Sequence of chain 2.C:
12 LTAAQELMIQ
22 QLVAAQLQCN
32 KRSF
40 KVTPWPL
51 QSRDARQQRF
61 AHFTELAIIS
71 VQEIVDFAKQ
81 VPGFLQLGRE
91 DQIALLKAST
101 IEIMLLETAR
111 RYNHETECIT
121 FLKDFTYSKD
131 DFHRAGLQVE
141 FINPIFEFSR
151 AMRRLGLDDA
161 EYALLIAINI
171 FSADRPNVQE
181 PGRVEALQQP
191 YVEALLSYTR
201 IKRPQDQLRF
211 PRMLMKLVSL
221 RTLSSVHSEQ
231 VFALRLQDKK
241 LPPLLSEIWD

Binding-site contacts:
Ligand atom C3 contacts residue PHE63 of chain 2.C at 3.9 Å (hydrophobic).
Ligand atom C5 contacts residue THR108 of chain 2.C at 3.9 Å.
Ligand atom O2 contacts residue ALA67 of chain 2.C at 3.5 Å.
Ligand atom O1 contacts residue 44B1 of chain 2.J at 2.2 Å (h-bond).
Ligand atom O2 contacts residue LEU66 of chain 2.C at 3.3 Å (h-bond).
Ligand atom C3 contacts residue 44B1 of chain 2.J at 3.7 Å.
Ligand atom C1 contacts residue TYR127 of chain 2.C at 4.3 Å (hydrophobic).
Ligand atom C6 contacts residue TYR127 of chain 2.C at 4.5 Å (hydrophobic).
Ligand atom S1 contacts residue ALA67 of chain 2.C at 4.3 Å.
Ligand atom C3 contacts residue LEU66 of chain 2.C at 3.8 Å (hydrophobic).
Ligand atom O2 contacts residue SER70 of chain 2.C at 2.9 Å (h-bond).
Ligand atom C6 contacts residue 44B1 of chain 2.J at 4.3 Å.
Ligand atom S1 contacts residue 44B1 of chain 2.J at 3.0 Å (h-bond).
Ligand atom O2 contacts residue PHE121 of chain 2.C at 3.2 Å.
Ligand atom C6 contacts residue PHE132 of chain 2.C at 4.1 Å (hydrophobic).
Ligand atom C1 contacts residue LEU66 of chain 2.C at 4.0 Å (hydrophobic).
Ligand atom O1 contacts residue ALA67 of chain 2.C at 4.0 Å.
Ligand atom C4 contacts residue LEU66 of chain 2.C at 4.4 Å (hydrophobic).
Ligand atom C1 contacts residue PHE63 of chain 2.C at 3.8 Å (hydrophobic).
Ligand atom S1 contacts residue THR108 of chain 2.C at 4.5 Å.
Ligand atom C1 contacts residue PHE132 of chain 2.C at 4.2 Å (hydrophobic).
Ligand atom O2 contacts residue 44B1 of chain 2.J at 4.3 Å.
Ligand atom C5 contacts residue PHE121 of chain 2.C at 4.0 Å (hydrophobic).
Ligand atom C6 contacts residue ILE119 of chain 2.C at 4.2 Å (hydrophobic).
Ligand atom C5 contacts residue 44B1 of chain 2.J at 3.7 Å.
Ligand atom S1 contacts residue SER70 of chain 2.C at 3.9 Å.
Ligand atom C4 contacts residue PHE121 of chain 2.C at 4.2 Å (hydrophobic).
Ligand atom C2 contacts residue LEU66 of chain 2.C at 3.8 Å (hydrophobic).
Ligand atom C2 contacts residue 44B1 of chain 2.J at 4.2 Å.
Ligand atom C2 contacts residue PHE63 of chain 2.C at 3.6 Å (hydrophobic).
Ligand atom C4 contacts residue 44B1 of chain 2.J at 3.1 Å.
Ligand atom C3 contacts residue ALA67 of chain 2.C at 4.2 Å (hydrophobic).
Ligand atom C6 contacts residue PHE121 of chain 2.C at 4.5 Å (hydrophobic).
Ligand atom S1 contacts residue PHE121 of chain 2.C at 4.1 Å.
Ligand atom O1 contacts residue MET104 of chain 2.C at 3.8 Å.

This small molecule binds to this protein.
Small molecule (SMILES): O=S(=O)(O)c1ccccc1